The protein below binds the small molecule below.
Small molecule (SMILES): CC(=O)O[C@H]1C[C@@]2(C)[C@@H](C[C@@H](O)[C@H]3[C@@]4(C)CC[C@@H](O)[C@@H](C)[C@@H]4CC[C@@]32C)/C1=C(\CCC=C(C)C)C(=O)O

Sequence of chain 1.Y:
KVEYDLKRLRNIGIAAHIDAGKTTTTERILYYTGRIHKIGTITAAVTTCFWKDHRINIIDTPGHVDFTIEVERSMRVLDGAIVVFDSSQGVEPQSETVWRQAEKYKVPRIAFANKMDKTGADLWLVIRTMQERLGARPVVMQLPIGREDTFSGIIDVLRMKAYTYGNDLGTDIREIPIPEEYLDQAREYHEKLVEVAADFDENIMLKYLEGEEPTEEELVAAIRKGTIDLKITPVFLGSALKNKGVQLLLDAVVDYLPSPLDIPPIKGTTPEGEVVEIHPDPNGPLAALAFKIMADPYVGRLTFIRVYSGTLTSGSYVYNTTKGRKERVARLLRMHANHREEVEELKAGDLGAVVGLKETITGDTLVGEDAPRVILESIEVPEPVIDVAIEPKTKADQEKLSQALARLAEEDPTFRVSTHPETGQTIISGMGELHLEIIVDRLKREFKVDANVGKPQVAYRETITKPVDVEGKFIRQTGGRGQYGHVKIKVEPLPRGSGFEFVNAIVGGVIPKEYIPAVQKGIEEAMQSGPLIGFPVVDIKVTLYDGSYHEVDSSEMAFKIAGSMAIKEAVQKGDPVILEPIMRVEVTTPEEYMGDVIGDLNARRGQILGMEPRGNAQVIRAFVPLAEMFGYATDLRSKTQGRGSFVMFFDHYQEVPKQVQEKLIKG

Binding-site contacts:
Ligand atom C3 contacts residue ASP435 of chain 1.Y at 3.3 Å.
Ligand atom C18 contacts residue ASP435 of chain 1.Y at 4.1 Å.
Ligand atom O2 contacts residue THR84 of chain 1.Y at 3.2 Å.
Ligand atom O6 contacts residue ARG465 of chain 1.Y at 4.5 Å.
Ligand atom C12 contacts residue PHE90 of chain 1.Y at 3.4 Å (hydrophobic).
Ligand atom O4 contacts residue THR84 of chain 1.Y at 3.5 Å (h-bond).
Ligand atom C4 contacts residue GLU434 of chain 1.Y at 4.2 Å.
Ligand atom O6 contacts residue ILE461 of chain 1.Y at 4.3 Å.
Ligand atom O3 contacts residue THR84 of chain 1.Y at 2.5 Å.
Ligand atom C31 contacts residue THR84 of chain 1.Y at 3.1 Å.
Ligand atom C19 contacts residue ASP435 of chain 1.Y at 3.6 Å.
Ligand atom C11 contacts residue PHE90 of chain 1.Y at 3.6 Å (hydrophobic).
Ligand atom O3 contacts residue ASP83 of chain 1.Y at 3.7 Å.
Ligand atom C32 contacts residue THR84 of chain 1.Y at 4.4 Å.
Ligand atom C1 contacts residue ILE461 of chain 1.Y at 3.5 Å (hydrophobic).
Ligand atom C4 contacts residue ASP435 of chain 1.Y at 3.5 Å.
Ligand atom C1 contacts residue ASP435 of chain 1.Y at 4.2 Å.
Ligand atom C2 contacts residue HIS458 of chain 1.Y at 4.1 Å.
Ligand atom C19 contacts residue PHE90 of chain 1.Y at 4.1 Å (hydrophobic).
Ligand atom C21 contacts residue THR84 of chain 1.Y at 3.6 Å.
Ligand atom O1 contacts residue ILE461 of chain 1.Y at 4.1 Å.
Ligand atom C16 contacts residue THR84 of chain 1.Y at 4.4 Å.
Ligand atom C18 contacts residue GLU434 of chain 1.Y at 3.3 Å.
Ligand atom C2 contacts residue ASP435 of chain 1.Y at 3.0 Å.
Ligand atom C32 contacts residue ILE65 of chain 1.Y at 4.2 Å (hydrophobic).
Ligand atom C9 contacts residue PHE90 of chain 1.Y at 4.1 Å (hydrophobic).
Ligand atom C2 contacts residue ILE461 of chain 1.Y at 3.5 Å (hydrophobic).
Ligand atom C10 contacts residue ASP435 of chain 1.Y at 4.3 Å.